Sequence of chain 4.A:
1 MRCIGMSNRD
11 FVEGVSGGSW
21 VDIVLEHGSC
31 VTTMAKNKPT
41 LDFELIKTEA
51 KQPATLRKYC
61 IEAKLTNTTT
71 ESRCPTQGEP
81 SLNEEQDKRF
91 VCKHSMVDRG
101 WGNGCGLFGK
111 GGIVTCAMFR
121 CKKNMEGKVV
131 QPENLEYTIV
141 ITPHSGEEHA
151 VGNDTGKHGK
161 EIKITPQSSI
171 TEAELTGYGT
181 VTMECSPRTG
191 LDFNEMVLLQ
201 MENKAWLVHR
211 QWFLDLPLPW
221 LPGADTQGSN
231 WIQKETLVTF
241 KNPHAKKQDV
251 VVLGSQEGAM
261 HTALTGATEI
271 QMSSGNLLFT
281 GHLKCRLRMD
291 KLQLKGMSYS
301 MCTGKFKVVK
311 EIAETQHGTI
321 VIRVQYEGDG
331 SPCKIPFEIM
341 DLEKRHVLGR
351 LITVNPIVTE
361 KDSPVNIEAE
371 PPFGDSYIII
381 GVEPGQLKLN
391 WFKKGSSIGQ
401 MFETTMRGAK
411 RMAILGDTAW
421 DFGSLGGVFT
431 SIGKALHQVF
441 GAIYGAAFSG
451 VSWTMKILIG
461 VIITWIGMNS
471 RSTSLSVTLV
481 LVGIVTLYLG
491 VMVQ

Binding-site contacts:
Ligand atom C1 contacts residue THR155 of chain 4.A at 3.9 Å.
Ligand atom O7 contacts residue HIS149 of chain 4.A at 3.3 Å.
Ligand atom O7 contacts residue ASN153 of chain 4.A at 4.0 Å.
Ligand atom C2 contacts residue ASN153 of chain 4.A at 2.5 Å.
Ligand atom C8 contacts residue ASN103 of chain 4.C at 4.5 Å.
Ligand atom C1 contacts residue HIS158 of chain 4.A at 4.0 Å.
Ligand atom C8 contacts residue TRP101 of chain 4.C at 3.6 Å (hydrophobic).
Ligand atom C4 contacts residue ASN153 of chain 4.A at 4.2 Å.
Ligand atom C1 contacts residue ASN153 of chain 4.A at 1.4 Å.
Ligand atom C2 contacts residue HIS149 of chain 4.A at 3.6 Å.
Ligand atom N2 contacts residue HIS149 of chain 4.A at 4.3 Å.
Ligand atom C7 contacts residue HIS149 of chain 4.A at 4.2 Å.
Ligand atom C5 contacts residue LYS157 of chain 4.A at 4.1 Å.
Ligand atom C5 contacts residue ASN153 of chain 4.A at 3.7 Å.
Ligand atom N2 contacts residue ASN153 of chain 4.A at 2.9 Å (h-bond).
Ligand atom O3 contacts residue HIS149 of chain 4.A at 4.4 Å.
Ligand atom C5 contacts residue HIS158 of chain 4.A at 4.1 Å.
Ligand atom O5 contacts residue ASN153 of chain 4.A at 2.4 Å (h-bond).
Ligand atom C6 contacts residue HIS158 of chain 4.A at 3.8 Å.
Ligand atom O5 contacts residue HIS149 of chain 4.A at 4.1 Å.
Ligand atom O6 contacts residue LYS157 of chain 4.A at 3.8 Å.
Ligand atom C6 contacts residue LYS157 of chain 4.A at 3.8 Å.
Ligand atom O5 contacts residue HIS158 of chain 4.A at 3.1 Å.
Ligand atom C7 contacts residue ASN153 of chain 4.A at 3.7 Å.
Ligand atom O5 contacts residue THR155 of chain 4.A at 4.3 Å.
Ligand atom C3 contacts residue ASN153 of chain 4.A at 3.8 Å.
Ligand atom C8 contacts residue GLY102 of chain 4.C at 3.3 Å.
Ligand atom C1 contacts residue HIS149 of chain 4.A at 4.0 Å.

This protein binds this small molecule.
Small molecule (SMILES): CC(=O)N[C@@H]1[C@@H](O)[C@H](O)[C@@H](CO)O[C@H]1O

Sequence of chain 4.C:
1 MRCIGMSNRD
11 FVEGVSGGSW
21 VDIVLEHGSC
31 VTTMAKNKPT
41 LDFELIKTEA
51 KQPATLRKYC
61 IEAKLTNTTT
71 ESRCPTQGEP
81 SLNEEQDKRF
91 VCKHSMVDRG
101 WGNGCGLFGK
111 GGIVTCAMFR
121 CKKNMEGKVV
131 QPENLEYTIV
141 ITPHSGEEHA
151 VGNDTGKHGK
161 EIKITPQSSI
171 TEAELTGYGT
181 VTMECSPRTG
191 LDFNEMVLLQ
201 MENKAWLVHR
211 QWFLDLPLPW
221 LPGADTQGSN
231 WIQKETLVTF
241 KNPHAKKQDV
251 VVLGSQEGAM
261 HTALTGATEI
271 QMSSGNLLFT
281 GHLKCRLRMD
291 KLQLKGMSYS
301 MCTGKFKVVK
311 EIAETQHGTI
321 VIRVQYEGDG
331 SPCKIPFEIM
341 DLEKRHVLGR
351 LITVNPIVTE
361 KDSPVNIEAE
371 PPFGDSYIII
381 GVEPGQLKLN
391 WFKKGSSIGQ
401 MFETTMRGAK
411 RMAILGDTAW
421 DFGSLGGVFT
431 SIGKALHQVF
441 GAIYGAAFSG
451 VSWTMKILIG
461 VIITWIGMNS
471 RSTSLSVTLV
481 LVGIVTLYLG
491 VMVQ